Sequence of chain 1.A:
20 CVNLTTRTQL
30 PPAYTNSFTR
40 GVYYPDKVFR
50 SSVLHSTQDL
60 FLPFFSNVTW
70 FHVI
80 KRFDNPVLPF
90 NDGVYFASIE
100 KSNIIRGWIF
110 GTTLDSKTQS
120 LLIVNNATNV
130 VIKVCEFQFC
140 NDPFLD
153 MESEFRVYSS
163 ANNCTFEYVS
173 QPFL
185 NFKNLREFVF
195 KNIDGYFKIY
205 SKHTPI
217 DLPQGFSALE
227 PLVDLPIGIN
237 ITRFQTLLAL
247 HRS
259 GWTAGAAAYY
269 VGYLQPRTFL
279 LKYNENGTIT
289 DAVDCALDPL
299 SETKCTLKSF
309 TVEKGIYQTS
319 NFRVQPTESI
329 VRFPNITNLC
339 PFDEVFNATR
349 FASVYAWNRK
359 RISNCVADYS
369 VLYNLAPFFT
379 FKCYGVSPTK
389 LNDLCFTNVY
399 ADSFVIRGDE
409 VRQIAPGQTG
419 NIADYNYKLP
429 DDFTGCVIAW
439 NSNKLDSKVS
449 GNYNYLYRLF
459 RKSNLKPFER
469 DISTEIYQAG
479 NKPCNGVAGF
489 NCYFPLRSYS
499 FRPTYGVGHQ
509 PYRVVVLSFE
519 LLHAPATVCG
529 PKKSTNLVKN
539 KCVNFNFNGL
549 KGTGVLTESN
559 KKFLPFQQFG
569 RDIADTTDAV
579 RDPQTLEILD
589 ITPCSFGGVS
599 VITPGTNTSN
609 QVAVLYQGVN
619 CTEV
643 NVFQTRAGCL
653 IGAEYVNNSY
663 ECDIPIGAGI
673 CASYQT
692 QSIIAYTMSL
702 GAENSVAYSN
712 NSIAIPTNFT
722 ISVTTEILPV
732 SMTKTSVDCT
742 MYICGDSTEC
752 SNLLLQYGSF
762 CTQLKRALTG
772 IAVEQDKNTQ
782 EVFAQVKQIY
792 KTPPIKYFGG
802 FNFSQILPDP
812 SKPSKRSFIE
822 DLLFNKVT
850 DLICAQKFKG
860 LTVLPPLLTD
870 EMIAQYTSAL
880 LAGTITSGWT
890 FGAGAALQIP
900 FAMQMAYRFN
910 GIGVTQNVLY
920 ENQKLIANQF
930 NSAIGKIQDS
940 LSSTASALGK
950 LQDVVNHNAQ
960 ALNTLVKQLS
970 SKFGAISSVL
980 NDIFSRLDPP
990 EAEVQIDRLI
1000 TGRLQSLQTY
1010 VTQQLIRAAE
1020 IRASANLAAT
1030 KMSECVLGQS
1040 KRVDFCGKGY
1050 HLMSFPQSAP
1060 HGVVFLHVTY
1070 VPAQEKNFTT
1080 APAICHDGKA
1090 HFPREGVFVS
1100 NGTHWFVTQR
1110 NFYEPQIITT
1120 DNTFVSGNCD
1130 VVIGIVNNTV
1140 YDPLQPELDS

Binding-site contacts:
Ligand atom C3 contacts residue ASN711 of chain 1.A at 3.8 Å.
Ligand atom C5 contacts residue ASN711 of chain 1.A at 3.7 Å.
Ligand atom C7 contacts residue ASN711 of chain 1.A at 3.6 Å.
Ligand atom C2 contacts residue TYR798 of chain 1.B at 4.4 Å (hydrophobic).
Ligand atom O7 contacts residue TYR798 of chain 1.B at 3.2 Å.
Ligand atom O6 contacts residue ILE796 of chain 1.B at 4.1 Å.
Ligand atom C2 contacts residue ASN711 of chain 1.A at 2.5 Å.
Ligand atom N2 contacts residue ASN711 of chain 1.A at 2.9 Å (h-bond).
Ligand atom C6 contacts residue ILE796 of chain 1.B at 3.7 Å (hydrophobic).
Ligand atom O3 contacts residue TYR798 of chain 1.B at 4.2 Å.
Ligand atom C8 contacts residue ILE1132 of chain 1.A at 4.1 Å (hydrophobic).
Ligand atom C1 contacts residue ASN711 of chain 1.A at 1.4 Å.
Ligand atom C7 contacts residue TYR798 of chain 1.B at 4.3 Å (hydrophobic).
Ligand atom O5 contacts residue ASN711 of chain 1.A at 2.4 Å (h-bond).
Ligand atom O7 contacts residue ASN711 of chain 1.A at 3.5 Å (h-bond).
Ligand atom C4 contacts residue ASN711 of chain 1.A at 4.3 Å.

Sequence of chain 1.B:
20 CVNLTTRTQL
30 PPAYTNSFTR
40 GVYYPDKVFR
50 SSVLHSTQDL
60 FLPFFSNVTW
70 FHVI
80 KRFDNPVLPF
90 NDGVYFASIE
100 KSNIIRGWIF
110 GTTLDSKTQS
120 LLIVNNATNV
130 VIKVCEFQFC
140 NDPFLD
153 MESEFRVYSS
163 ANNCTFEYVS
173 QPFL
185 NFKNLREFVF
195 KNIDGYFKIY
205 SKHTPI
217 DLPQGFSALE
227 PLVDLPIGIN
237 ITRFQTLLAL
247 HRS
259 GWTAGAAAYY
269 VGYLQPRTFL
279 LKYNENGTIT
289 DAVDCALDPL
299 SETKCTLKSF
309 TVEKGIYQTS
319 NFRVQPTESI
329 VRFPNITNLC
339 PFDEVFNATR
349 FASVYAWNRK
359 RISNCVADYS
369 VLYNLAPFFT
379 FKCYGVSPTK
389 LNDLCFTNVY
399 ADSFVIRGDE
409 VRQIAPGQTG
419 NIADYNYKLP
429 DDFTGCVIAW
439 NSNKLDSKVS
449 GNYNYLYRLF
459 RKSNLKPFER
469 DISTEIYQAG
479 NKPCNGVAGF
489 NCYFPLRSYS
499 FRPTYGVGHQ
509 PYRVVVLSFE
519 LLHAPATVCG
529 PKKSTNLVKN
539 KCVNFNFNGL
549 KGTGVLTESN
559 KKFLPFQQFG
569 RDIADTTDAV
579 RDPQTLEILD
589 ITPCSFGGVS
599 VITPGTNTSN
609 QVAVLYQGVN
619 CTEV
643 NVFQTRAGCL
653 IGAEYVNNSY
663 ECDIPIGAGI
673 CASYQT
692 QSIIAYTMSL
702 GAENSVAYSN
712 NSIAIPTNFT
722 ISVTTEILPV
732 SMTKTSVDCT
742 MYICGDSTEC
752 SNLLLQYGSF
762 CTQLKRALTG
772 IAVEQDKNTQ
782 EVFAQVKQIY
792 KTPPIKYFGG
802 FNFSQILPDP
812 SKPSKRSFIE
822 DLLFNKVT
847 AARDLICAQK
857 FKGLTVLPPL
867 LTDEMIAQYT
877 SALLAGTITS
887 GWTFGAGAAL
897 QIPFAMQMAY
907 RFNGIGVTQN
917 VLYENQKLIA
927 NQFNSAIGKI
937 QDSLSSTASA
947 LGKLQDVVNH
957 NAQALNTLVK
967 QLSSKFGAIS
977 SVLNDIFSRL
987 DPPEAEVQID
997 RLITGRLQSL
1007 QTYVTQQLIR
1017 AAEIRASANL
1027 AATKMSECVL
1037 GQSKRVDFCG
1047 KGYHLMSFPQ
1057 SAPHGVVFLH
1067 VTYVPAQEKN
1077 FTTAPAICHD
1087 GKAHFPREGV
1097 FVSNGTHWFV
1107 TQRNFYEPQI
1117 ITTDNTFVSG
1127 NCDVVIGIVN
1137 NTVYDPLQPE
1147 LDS

The small molecule below binds the protein below.
Small molecule (SMILES): CC(=O)N[C@@H]1[C@@H](O)[C@H](O)[C@@H](CO)O[C@H]1O